This small molecule binds to this protein.
Small molecule (SMILES): CC(=O)N[C@H]1CO[C@H](CO[C@H]2O[C@@H](C)[C@@H](O)[C@@H](O)[C@@H]2O)[C@@H](O)[C@@H]1O

Sequence of chain 7.A:
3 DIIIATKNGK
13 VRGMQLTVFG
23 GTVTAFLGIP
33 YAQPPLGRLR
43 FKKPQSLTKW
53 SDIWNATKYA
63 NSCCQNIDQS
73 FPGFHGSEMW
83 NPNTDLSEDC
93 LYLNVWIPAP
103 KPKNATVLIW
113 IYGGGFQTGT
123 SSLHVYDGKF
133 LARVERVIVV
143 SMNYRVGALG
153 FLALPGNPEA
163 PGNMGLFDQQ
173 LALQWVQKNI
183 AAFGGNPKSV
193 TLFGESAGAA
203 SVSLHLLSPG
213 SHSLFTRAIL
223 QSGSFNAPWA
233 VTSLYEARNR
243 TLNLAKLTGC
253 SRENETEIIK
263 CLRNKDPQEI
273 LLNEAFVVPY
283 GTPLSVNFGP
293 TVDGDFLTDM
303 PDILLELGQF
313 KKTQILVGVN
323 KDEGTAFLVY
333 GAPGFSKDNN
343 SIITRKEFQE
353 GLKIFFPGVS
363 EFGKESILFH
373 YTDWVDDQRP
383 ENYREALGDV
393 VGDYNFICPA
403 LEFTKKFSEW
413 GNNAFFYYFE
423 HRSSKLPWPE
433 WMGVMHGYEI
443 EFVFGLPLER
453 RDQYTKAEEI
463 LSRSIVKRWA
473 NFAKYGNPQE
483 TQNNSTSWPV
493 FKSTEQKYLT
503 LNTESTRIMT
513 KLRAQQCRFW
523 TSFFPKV

Binding-site contacts:
Ligand atom C1 contacts residue ASN188 of chain 7.A at 3.9 Å.
Ligand atom C5 contacts residue LYS190 of chain 7.A at 3.8 Å.
Ligand atom O2 contacts residue SER191 of chain 7.A at 4.4 Å.
Ligand atom C3 contacts residue LYS190 of chain 7.A at 4.3 Å.
Ligand atom O3 contacts residue LYS476 of chain 7.A at 4.3 Å.
Ligand atom C5 contacts residue ASN106 of chain 7.A at 3.8 Å.
Ligand atom O6 contacts residue LYS190 of chain 7.A at 4.4 Å.
Ligand atom N2 contacts residue ASN106 of chain 7.A at 3.2 Å (h-bond).
Ligand atom C5 contacts residue ASN188 of chain 7.A at 3.9 Å.
Ligand atom C1 contacts residue ASN188 of chain 7.A at 3.8 Å.
Ligand atom C3 contacts residue SER191 of chain 7.A at 3.7 Å.
Ligand atom C7 contacts residue ASN106 of chain 7.A at 3.2 Å.
Ligand atom C1 contacts residue ASN106 of chain 7.A at 1.5 Å.
Ligand atom C3 contacts residue ASN106 of chain 7.A at 4.1 Å.
Ligand atom C2 contacts residue ASN106 of chain 7.A at 2.8 Å.
Ligand atom O7 contacts residue ASN106 of chain 7.A at 3.4 Å (h-bond).
Ligand atom O3 contacts residue LYS190 of chain 7.A at 3.9 Å.
Ligand atom O3 contacts residue LYS190 of chain 7.A at 4.4 Å.
Ligand atom O4 contacts residue LYS190 of chain 7.A at 3.4 Å (salt-bridge).
Ligand atom C5 contacts residue LYS190 of chain 7.A at 4.2 Å.
Ligand atom C6 contacts residue LYS190 of chain 7.A at 3.7 Å.
Ligand atom O5 contacts residue ASN188 of chain 7.A at 3.5 Å (h-bond).
Ligand atom O5 contacts residue ASN106 of chain 7.A at 2.5 Å (h-bond).
Ligand atom C2 contacts residue ASN188 of chain 7.A at 4.1 Å.
Ligand atom C6 contacts residue ASN188 of chain 7.A at 3.8 Å.
Ligand atom C8 contacts residue ASN106 of chain 7.A at 3.2 Å.
Ligand atom C3 contacts residue ASN188 of chain 7.A at 4.3 Å.
Ligand atom C4 contacts residue LYS190 of chain 7.A at 4.2 Å.
Ligand atom C3 contacts residue LYS190 of chain 7.A at 3.4 Å.
Ligand atom O6 contacts residue ASN188 of chain 7.A at 3.3 Å (h-bond).
Ligand atom O7 contacts residue LYS105 of chain 7.A at 4.3 Å.
Ligand atom O3 contacts residue SER191 of chain 7.A at 3.1 Å (h-bond).
Ligand atom C4 contacts residue LYS190 of chain 7.A at 3.3 Å.
Ligand atom O3 contacts residue ARG219 of chain 7.A at 4.0 Å.
Ligand atom C1 contacts residue LYS190 of chain 7.A at 4.2 Å.
Ligand atom O2 contacts residue ASN188 of chain 7.A at 3.5 Å (h-bond).